Binding-site contacts:
Ligand atom C1 contacts residue ASN28 of chain 1.C at 1.5 Å.
Ligand atom C5 contacts residue ASN28 of chain 1.C at 3.8 Å.
Ligand atom C3 contacts residue ASN28 of chain 1.C at 4.0 Å.
Ligand atom O7 contacts residue ASN28 of chain 1.C at 3.5 Å (h-bond).
Ligand atom O5 contacts residue ASN28 of chain 1.C at 2.5 Å (h-bond).
Ligand atom C2 contacts residue ASN28 of chain 1.C at 2.6 Å.
Ligand atom C4 contacts residue ASN28 of chain 1.C at 4.3 Å.
Ligand atom C7 contacts residue ASN28 of chain 1.C at 3.4 Å.
Ligand atom N2 contacts residue ASN28 of chain 1.C at 3.0 Å (h-bond).
Ligand atom C8 contacts residue ARG27 of chain 1.C at 3.9 Å.

Sequence of chain 1.C:
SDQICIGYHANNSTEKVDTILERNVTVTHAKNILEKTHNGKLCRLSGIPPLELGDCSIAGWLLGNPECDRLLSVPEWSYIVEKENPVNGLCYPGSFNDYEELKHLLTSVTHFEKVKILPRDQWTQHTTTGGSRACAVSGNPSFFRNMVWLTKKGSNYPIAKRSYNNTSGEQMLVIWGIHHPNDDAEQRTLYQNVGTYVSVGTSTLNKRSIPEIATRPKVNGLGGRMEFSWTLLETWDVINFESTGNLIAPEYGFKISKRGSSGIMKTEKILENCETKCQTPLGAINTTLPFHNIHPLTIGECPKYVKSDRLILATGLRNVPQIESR

The small molecule below binds the protein below.
Small molecule (SMILES): CC(=O)N[C@@H]1[C@@H](O)[C@H](O)[C@@H](CO)O[C@H]1O